Sequence of chain 1.A:
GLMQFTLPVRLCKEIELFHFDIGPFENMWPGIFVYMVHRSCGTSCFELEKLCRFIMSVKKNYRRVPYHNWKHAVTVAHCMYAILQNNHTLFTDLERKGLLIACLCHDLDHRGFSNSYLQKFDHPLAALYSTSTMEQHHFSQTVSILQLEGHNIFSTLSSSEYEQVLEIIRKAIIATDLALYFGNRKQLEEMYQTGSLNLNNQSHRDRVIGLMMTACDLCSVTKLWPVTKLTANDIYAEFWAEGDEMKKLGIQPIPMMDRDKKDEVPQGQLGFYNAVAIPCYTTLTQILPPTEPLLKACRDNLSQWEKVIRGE

Binding-site contacts:
Ligand atom C15 contacts residue MET265 of chain 1.A at 3.7 Å (hydrophobic).
Ligand atom C8 contacts residue PHE281 of chain 1.A at 3.6 Å (hydrophobic).
Ligand atom C22 contacts residue VAL274 of chain 1.A at 4.0 Å (hydrophobic).
Ligand atom C38 contacts residue PHE191 of chain 1.A at 3.8 Å (hydrophobic).
Ligand atom C6 contacts residue ILE244 of chain 1.A at 3.8 Å (hydrophobic).
Ligand atom C24 contacts residue GLY280 of chain 1.A at 3.9 Å.
Ligand atom C34 contacts residue PHE191 of chain 1.A at 3.7 Å (hydrophobic).
Ligand atom C16 contacts residue MET265 of chain 1.A at 3.8 Å (hydrophobic).
Ligand atom C9 contacts residue PHE248 of chain 1.A at 3.8 Å (hydrophobic).
Ligand atom C4 contacts residue PHE281 of chain 1.A at 3.9 Å (hydrophobic).
Ligand atom N17 contacts residue TYR245 of chain 1.A at 2.8 Å (h-bond).
Ligand atom C20 contacts residue MET265 of chain 1.A at 3.8 Å (hydrophobic).
Ligand atom C21 contacts residue TYR245 of chain 1.A at 3.6 Å (hydrophobic).
Ligand atom C3 contacts residue PHE281 of chain 1.A at 3.5 Å (hydrophobic).
Ligand atom C19 contacts residue MET265 of chain 1.A at 3.8 Å (hydrophobic).
Ligand atom C22 contacts residue GLU273 of chain 1.A at 3.4 Å.
Ligand atom C16 contacts residue TYR245 of chain 1.A at 3.5 Å (hydrophobic).
Ligand atom C25 contacts residue GLY280 of chain 1.A at 3.4 Å.
Ligand atom C11 contacts residue GLN278 of chain 1.A at 3.8 Å.
Ligand atom C2 contacts residue LEU227 of chain 1.A at 3.8 Å (hydrophobic).
Ligand atom C24 contacts residue PHE281 of chain 1.A at 3.4 Å (hydrophobic).
Ligand atom C7 contacts residue LEU227 of chain 1.A at 3.7 Å (hydrophobic).
Ligand atom C10 contacts residue PHE281 of chain 1.A at 3.7 Å (hydrophobic).
Ligand atom C21 contacts residue MET265 of chain 1.A at 3.7 Å (hydrophobic).
Ligand atom C12 contacts residue PHE281 of chain 1.A at 3.6 Å (hydrophobic).
Ligand atom C25 contacts residue PHE281 of chain 1.A at 3.4 Å (hydrophobic).
Ligand atom C1 contacts residue SER229 of chain 1.A at 3.9 Å.
Ligand atom C13 contacts residue TYR245 of chain 1.A at 3.9 Å (hydrophobic).
Ligand atom C2 contacts residue PHE281 of chain 1.A at 3.8 Å (hydrophobic).
Ligand atom N5 contacts residue GLN278 of chain 1.A at 3.1 Å (h-bond).
Ligand atom C11 contacts residue PHE281 of chain 1.A at 4.0 Å (hydrophobic).
Ligand atom C24 contacts residue GLY277 of chain 1.A at 3.3 Å.
Ligand atom C9 contacts residue PHE281 of chain 1.A at 3.6 Å (hydrophobic).
Ligand atom C1 contacts residue VAL230 of chain 1.A at 3.5 Å (hydrophobic).
Ligand atom C6 contacts residue GLN278 of chain 1.A at 3.6 Å.
Ligand atom C1 contacts residue ILE244 of chain 1.A at 3.5 Å (hydrophobic).
Ligand atom C18 contacts residue MET265 of chain 1.A at 4.0 Å (hydrophobic).
Ligand atom C10 contacts residue PHE248 of chain 1.A at 3.9 Å (hydrophobic).
Ligand atom C7 contacts residue PHE281 of chain 1.A at 3.5 Å (hydrophobic).
Ligand atom C2 contacts residue ILE244 of chain 1.A at 3.8 Å (hydrophobic).

This small molecule binds to this protein.
Small molecule (SMILES): Cc1ccc2c(c1)nc(/C=C/c1cccc3cccnc13)n2-c1cccc(OCCCN2CCN(C)CC2)c1